Binding-site contacts:
Ligand atom C6 contacts residue SER261 of chain 1.I at 4.1 Å.
Ligand atom C8 contacts residue ASN232 of chain 1.I at 3.6 Å.
Ligand atom C4 contacts residue ASN416 of chain 1.I at 4.2 Å.
Ligand atom O5 contacts residue ASN416 of chain 1.I at 2.4 Å (h-bond).
Ligand atom C7 contacts residue ASN232 of chain 1.I at 4.4 Å.
Ligand atom C3 contacts residue ASN416 of chain 1.I at 3.7 Å.
Ligand atom C1 contacts residue ASN416 of chain 1.I at 1.5 Å.
Ligand atom O7 contacts residue ASN416 of chain 1.I at 3.5 Å (h-bond).
Ligand atom C5 contacts residue SER261 of chain 1.I at 4.1 Å.
Ligand atom C5 contacts residue ASN416 of chain 1.I at 3.7 Å.
Ligand atom C8 contacts residue ASN416 of chain 1.I at 3.9 Å.
Ligand atom N2 contacts residue ASN416 of chain 1.I at 2.8 Å (h-bond).
Ligand atom O5 contacts residue SER261 of chain 1.I at 3.1 Å (h-bond).
Ligand atom C7 contacts residue ASN416 of chain 1.I at 3.3 Å.
Ligand atom C8 contacts residue NAG1 of chain 1.GA at 3.3 Å.
Ligand atom C2 contacts residue ASN416 of chain 1.I at 2.4 Å.
Ligand atom C1 contacts residue SER261 of chain 1.I at 3.9 Å.

This protein binds this small molecule.
Small molecule (SMILES): CC(=O)N[C@@H]1[C@@H](O)[C@H](O)[C@@H](CO)O[C@H]1O

Sequence of chain 1.I:
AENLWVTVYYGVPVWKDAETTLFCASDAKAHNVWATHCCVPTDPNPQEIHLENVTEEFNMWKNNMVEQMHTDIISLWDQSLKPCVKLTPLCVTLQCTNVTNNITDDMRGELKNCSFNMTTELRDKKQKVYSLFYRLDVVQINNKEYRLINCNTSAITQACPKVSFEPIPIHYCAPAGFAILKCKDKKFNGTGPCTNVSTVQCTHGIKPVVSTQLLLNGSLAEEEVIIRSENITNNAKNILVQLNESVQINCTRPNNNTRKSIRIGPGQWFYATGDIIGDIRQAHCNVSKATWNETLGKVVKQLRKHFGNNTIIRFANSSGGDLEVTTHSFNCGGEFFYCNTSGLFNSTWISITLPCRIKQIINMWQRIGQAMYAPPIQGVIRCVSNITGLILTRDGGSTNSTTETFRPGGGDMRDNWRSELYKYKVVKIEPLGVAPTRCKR